Sequence of chain 1.A:
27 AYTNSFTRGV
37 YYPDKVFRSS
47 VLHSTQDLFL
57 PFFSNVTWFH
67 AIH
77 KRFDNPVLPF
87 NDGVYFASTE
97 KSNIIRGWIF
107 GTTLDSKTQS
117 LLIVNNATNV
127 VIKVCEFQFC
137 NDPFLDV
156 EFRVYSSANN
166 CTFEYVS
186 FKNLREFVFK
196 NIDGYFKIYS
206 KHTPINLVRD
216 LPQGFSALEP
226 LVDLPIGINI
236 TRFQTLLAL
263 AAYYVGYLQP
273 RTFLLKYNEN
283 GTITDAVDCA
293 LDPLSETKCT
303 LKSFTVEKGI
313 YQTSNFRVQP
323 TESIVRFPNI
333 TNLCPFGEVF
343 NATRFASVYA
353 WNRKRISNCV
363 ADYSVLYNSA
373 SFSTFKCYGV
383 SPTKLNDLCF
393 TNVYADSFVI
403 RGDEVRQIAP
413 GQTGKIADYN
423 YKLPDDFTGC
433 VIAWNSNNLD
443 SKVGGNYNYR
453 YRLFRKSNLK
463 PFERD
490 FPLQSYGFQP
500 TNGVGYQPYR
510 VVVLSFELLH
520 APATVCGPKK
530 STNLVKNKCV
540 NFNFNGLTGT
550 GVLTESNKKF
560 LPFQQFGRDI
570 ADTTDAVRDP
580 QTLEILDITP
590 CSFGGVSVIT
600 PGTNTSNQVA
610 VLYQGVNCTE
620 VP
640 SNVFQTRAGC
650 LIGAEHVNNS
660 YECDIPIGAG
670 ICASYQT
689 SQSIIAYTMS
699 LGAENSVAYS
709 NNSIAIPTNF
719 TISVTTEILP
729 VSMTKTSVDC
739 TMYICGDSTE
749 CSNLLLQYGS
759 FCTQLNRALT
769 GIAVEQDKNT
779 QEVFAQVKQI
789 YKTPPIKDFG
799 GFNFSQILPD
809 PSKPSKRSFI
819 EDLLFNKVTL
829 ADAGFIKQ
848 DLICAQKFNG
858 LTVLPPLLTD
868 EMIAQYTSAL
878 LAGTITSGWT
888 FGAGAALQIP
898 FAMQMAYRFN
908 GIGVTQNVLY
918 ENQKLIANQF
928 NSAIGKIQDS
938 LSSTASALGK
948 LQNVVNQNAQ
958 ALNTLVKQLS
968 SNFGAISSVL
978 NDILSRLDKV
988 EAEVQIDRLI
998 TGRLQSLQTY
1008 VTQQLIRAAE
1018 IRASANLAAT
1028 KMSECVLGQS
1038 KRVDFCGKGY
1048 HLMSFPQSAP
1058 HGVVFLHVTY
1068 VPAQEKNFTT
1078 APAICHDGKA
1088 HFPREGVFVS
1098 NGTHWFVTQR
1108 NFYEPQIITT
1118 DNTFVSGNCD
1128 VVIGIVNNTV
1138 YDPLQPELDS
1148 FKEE

A small-molecule ligand and the protein it binds are described below.
Small molecule (SMILES): CC(=O)N[C@@H]1[C@@H](O)[C@H](O)[C@@H](CO)O[C@H]1O

Binding-site contacts:
Ligand atom N2 contacts residue ASN657 of chain 1.A at 2.9 Å (h-bond).
Ligand atom C3 contacts residue ASN657 of chain 1.A at 3.8 Å.
Ligand atom C1 contacts residue ASN657 of chain 1.A at 1.4 Å.
Ligand atom O5 contacts residue ASN657 of chain 1.A at 2.4 Å (h-bond).
Ligand atom O7 contacts residue ASN657 of chain 1.A at 3.5 Å (h-bond).
Ligand atom C8 contacts residue HIS655 of chain 1.A at 3.4 Å.
Ligand atom C8 contacts residue VAL656 of chain 1.A at 3.8 Å (hydrophobic).
Ligand atom C2 contacts residue ASN657 of chain 1.A at 2.4 Å.
Ligand atom C5 contacts residue ASN657 of chain 1.A at 3.7 Å.
Ligand atom C4 contacts residue ASN657 of chain 1.A at 4.2 Å.
Ligand atom C8 contacts residue ASN657 of chain 1.A at 4.0 Å.
Ligand atom C7 contacts residue ASN657 of chain 1.A at 3.4 Å.